Sequence of chain 57.C:
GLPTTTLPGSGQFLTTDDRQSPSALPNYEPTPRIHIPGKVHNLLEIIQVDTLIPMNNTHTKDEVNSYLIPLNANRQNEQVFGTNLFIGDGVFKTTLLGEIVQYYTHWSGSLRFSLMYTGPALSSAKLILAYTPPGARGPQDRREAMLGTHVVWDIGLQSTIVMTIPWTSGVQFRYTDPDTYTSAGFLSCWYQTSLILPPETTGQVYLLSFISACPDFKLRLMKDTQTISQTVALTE

Sequence of chain 57.A:
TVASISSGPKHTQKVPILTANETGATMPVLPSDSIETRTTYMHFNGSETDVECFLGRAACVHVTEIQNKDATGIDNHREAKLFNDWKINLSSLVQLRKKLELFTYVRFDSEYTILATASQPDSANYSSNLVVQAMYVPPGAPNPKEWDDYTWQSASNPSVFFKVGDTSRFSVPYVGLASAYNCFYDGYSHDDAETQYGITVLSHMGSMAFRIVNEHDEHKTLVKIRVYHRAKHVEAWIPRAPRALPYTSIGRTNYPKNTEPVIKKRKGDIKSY

Binding-site contacts:
Ligand atom C5C contacts residue ILE104 of chain 57.A at 3.8 Å (hydrophobic).
Ligand atom C5 contacts residue PHE186 of chain 57.A at 3.5 Å (hydrophobic).
Ligand atom C31 contacts residue SER175 of chain 57.A at 3.6 Å.
Ligand atom C6B contacts residue LEU106 of chain 57.A at 4.0 Å (hydrophobic).
Ligand atom C5C contacts residue TYR128 of chain 57.A at 3.5 Å (hydrophobic).
Ligand atom C5B contacts residue LEU106 of chain 57.A at 3.8 Å (hydrophobic).
Ligand atom N2 contacts residue ALA24 of chain 57.C at 3.4 Å.
Ligand atom C31 contacts residue VAL176 of chain 57.A at 3.3 Å (hydrophobic).
Ligand atom C3C contacts residue VAL188 of chain 57.A at 3.3 Å (hydrophobic).
Ligand atom C4C contacts residue TYR152 of chain 57.A at 3.8 Å (hydrophobic).
Ligand atom N2 contacts residue PRO174 of chain 57.A at 3.9 Å.
Ligand atom C3 contacts residue PHE186 of chain 57.A at 3.8 Å (hydrophobic).
Ligand atom O1 contacts residue VAL188 of chain 57.A at 3.8 Å.
Ligand atom C4 contacts residue TYR152 of chain 57.A at 3.9 Å (hydrophobic).
Ligand atom C31 contacts residue PRO174 of chain 57.A at 3.4 Å (hydrophobic).
Ligand atom C2C contacts residue TYR152 of chain 57.A at 4.0 Å (hydrophobic).
Ligand atom C6C contacts residue VAL191 of chain 57.A at 3.2 Å (hydrophobic).
Ligand atom C4A contacts residue ASN198 of chain 57.A at 3.9 Å.
Ligand atom C4B contacts residue LEU106 of chain 57.A at 4.0 Å (hydrophobic).
Ligand atom C4 contacts residue MET224 of chain 57.A at 3.8 Å (hydrophobic).
Ligand atom O1 contacts residue PHE186 of chain 57.A at 3.5 Å.
Ligand atom N2 contacts residue PHE186 of chain 57.A at 3.7 Å.
Ligand atom C5 contacts residue TYR152 of chain 57.A at 3.8 Å (hydrophobic).
Ligand atom C4 contacts residue PHE186 of chain 57.A at 3.6 Å (hydrophobic).
Ligand atom C7C contacts residue VAL191 of chain 57.A at 4.0 Å (hydrophobic).
Ligand atom C3 contacts residue PRO174 of chain 57.A at 3.8 Å (hydrophobic).
Ligand atom C2C contacts residue VAL188 of chain 57.A at 3.2 Å (hydrophobic).
Ligand atom O1B contacts residue TYR128 of chain 57.A at 3.9 Å.
Ligand atom C7C contacts residue TYR128 of chain 57.A at 3.6 Å (hydrophobic).
Ligand atom O1 contacts residue TYR152 of chain 57.A at 3.9 Å.
Ligand atom C1C contacts residue TYR152 of chain 57.A at 4.0 Å (hydrophobic).
Ligand atom C5B contacts residue TYR197 of chain 57.A at 3.8 Å (hydrophobic).
Ligand atom C31 contacts residue ALA150 of chain 57.A at 3.1 Å (hydrophobic).
Ligand atom O1 contacts residue ALA24 of chain 57.C at 3.6 Å.
Ligand atom C3C contacts residue TYR128 of chain 57.A at 3.9 Å (hydrophobic).
Ligand atom C4C contacts residue ILE104 of chain 57.A at 3.9 Å (hydrophobic).
Ligand atom O1B contacts residue ILE104 of chain 57.A at 3.9 Å.
Ligand atom CM1 contacts residue SER107 of chain 57.A at 3.9 Å.
Ligand atom C7C contacts residue TYR197 of chain 57.A at 3.8 Å (hydrophobic).
Ligand atom C6B contacts residue TYR197 of chain 57.A at 3.7 Å (hydrophobic).

The small molecule below binds the protein below.
Small molecule (SMILES): Cc1cc(CCCCCCCOc2ccc(C3=N[C@@H](C)CO3)cc2)on1